A protein and the small-molecule ligand that binds it are described below.
Small molecule (SMILES): NC(=O)CS[P](=O)(O)O[P](=O)(O)O[P](=O)(O)OC[C@H]1O[C@@H](n2cnc3c(N)ncnc32)[C@H](O)[C@@H]1O

Sequence of chain 1.A:
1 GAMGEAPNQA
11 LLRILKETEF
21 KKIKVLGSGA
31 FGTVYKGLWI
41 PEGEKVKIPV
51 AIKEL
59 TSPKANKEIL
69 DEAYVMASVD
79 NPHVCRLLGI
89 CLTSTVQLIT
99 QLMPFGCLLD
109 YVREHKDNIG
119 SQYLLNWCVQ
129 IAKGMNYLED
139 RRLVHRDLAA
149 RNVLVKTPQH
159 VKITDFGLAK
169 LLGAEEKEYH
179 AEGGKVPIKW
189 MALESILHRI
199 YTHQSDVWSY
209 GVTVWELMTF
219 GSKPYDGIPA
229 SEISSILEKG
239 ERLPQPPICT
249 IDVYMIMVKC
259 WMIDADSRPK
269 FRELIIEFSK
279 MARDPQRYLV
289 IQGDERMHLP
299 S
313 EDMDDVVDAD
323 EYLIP

Sequence of chain 1.B:
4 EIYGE

Binding-site contacts:
Ligand atom O1B contacts residue ASP163 of chain 1.A at 2.8 Å (salt-bridge).
Ligand atom O3B contacts residue ASP163 of chain 1.A at 4.0 Å.
Ligand atom N6 contacts residue ALA51 of chain 1.A at 3.5 Å.
Ligand atom O2B contacts residue ALA30 of chain 1.A at 2.8 Å (h-bond).
Ligand atom N6 contacts residue MET101 of chain 1.A at 4.0 Å.
Ligand atom PB contacts residue ASP163 of chain 1.A at 3.9 Å.
Ligand atom N6 contacts residue LEU152 of chain 1.A at 3.5 Å.
Ligand atom O4' contacts residue VAL34 of chain 1.A at 4.0 Å.
Ligand atom C6 contacts residue GLN99 of chain 1.A at 4.2 Å.
Ligand atom N6 contacts residue THR98 of chain 1.A at 3.6 Å.
Ligand atom O2G contacts residue ARG149 of chain 1.A at 3.6 Å.
Ligand atom NS contacts residue TYR6 of chain 1.B at 1.4 Å.
Ligand atom O3A contacts residue PHE31 of chain 1.A at 3.5 Å.
Ligand atom N6 contacts residue GLN99 of chain 1.A at 3.2 Å (h-bond).
Ligand atom PB contacts residue PHE31 of chain 1.A at 3.7 Å.
Ligand atom O2B contacts residue PHE31 of chain 1.A at 2.9 Å.
Ligand atom S1G contacts residue ARG149 of chain 1.A at 4.2 Å.
Ligand atom N3 contacts residue LEU26 of chain 1.A at 3.8 Å.
Ligand atom O2' contacts residue CYS105 of chain 1.A at 3.4 Å (h-bond).
Ligand atom C5 contacts residue LEU152 of chain 1.A at 3.8 Å (hydrophobic).
Ligand atom C2 contacts residue MET101 of chain 1.A at 3.3 Å (hydrophobic).
Ligand atom N7 contacts residue LEU152 of chain 1.A at 3.9 Å.
Ligand atom C6 contacts residue ALA51 of chain 1.A at 3.7 Å (hydrophobic).
Ligand atom C6 contacts residue LEU152 of chain 1.A at 3.6 Å (hydrophobic).
Ligand atom O1A contacts residue VAL34 of chain 1.A at 4.3 Å.
Ligand atom C6 contacts residue MET101 of chain 1.A at 4.2 Å (hydrophobic).
Ligand atom C2 contacts residue LEU26 of chain 1.A at 3.6 Å (hydrophobic).
Ligand atom O2' contacts residue GLY104 of chain 1.A at 4.2 Å.
Ligand atom O2A contacts residue ASP163 of chain 1.A at 2.9 Å (salt-bridge).
Ligand atom N1 contacts residue LEU100 of chain 1.A at 3.8 Å.
Ligand atom O1A contacts residue LYS53 of chain 1.A at 2.9 Å (salt-bridge).
Ligand atom NS contacts residue GLU4 of chain 1.B at 3.9 Å.
Ligand atom C2S contacts residue TYR6 of chain 1.B at 2.7 Å (hydrophobic).
Ligand atom N1 contacts residue ALA51 of chain 1.A at 3.9 Å.
Ligand atom C2 contacts residue LEU100 of chain 1.A at 3.9 Å (hydrophobic).
Ligand atom N1 contacts residue MET101 of chain 1.A at 3.2 Å (h-bond).
Ligand atom C1S contacts residue TYR6 of chain 1.B at 3.9 Å (hydrophobic).
Ligand atom O2S contacts residue TYR6 of chain 1.B at 3.2 Å.
Ligand atom PA contacts residue LYS53 of chain 1.A at 4.0 Å.
Ligand atom PA contacts residue ASP163 of chain 1.A at 4.2 Å.